Binding-site contacts:
Ligand atom O7 contacts residue ASN343 of chain 1.B at 3.0 Å (h-bond).
Ligand atom C8 contacts residue ASN343 of chain 1.B at 4.3 Å.
Ligand atom C7 contacts residue SER371 of chain 1.B at 4.0 Å.
Ligand atom C5 contacts residue ASN343 of chain 1.B at 3.6 Å.
Ligand atom C2 contacts residue ASN343 of chain 1.B at 2.4 Å.
Ligand atom C4 contacts residue ASN343 of chain 1.B at 4.2 Å.
Ligand atom N2 contacts residue ASN343 of chain 1.B at 2.9 Å (h-bond).
Ligand atom C1 contacts residue ASN343 of chain 1.B at 1.4 Å.
Ligand atom O5 contacts residue ASN343 of chain 1.B at 2.3 Å (h-bond).
Ligand atom C7 contacts residue ASN343 of chain 1.B at 3.1 Å.
Ligand atom C3 contacts residue ASN343 of chain 1.B at 3.7 Å.
Ligand atom C8 contacts residue SER371 of chain 1.B at 3.1 Å.
Ligand atom N2 contacts residue SER371 of chain 1.B at 3.9 Å.

Sequence of chain 1.B:
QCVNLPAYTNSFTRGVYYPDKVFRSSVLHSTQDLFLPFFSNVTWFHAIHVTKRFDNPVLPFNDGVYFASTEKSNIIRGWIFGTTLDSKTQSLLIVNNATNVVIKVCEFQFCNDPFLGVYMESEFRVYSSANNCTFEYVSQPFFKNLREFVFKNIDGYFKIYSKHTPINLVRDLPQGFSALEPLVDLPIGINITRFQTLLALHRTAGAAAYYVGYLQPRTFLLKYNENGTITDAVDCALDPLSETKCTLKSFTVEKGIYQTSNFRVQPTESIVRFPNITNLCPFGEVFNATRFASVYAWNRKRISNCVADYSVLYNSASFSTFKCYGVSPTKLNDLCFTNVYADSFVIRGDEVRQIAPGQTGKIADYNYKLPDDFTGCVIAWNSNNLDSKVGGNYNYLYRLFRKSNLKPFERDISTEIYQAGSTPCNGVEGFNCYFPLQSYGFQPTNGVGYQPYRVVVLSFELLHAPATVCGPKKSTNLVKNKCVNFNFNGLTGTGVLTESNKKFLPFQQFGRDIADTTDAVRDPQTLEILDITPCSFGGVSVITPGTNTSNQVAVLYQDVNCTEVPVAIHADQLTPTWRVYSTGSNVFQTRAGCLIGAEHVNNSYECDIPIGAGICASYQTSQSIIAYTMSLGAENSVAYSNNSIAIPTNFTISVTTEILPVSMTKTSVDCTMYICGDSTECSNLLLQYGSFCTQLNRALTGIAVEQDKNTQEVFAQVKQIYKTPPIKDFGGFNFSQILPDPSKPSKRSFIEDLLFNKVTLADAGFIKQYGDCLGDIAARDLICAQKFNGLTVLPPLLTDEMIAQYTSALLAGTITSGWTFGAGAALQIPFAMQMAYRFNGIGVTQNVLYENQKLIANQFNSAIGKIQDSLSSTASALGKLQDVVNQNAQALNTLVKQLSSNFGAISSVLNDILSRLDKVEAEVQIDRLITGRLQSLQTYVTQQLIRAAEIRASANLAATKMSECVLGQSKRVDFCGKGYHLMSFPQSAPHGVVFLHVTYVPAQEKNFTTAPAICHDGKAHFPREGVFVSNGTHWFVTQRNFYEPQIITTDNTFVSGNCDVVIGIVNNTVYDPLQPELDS

The protein below binds the small molecule below.
Small molecule (SMILES): CC(=O)N[C@@H]1[C@@H](O)[C@H](O)[C@@H](CO)O[C@H]1O